Sequence of chain 1.C:
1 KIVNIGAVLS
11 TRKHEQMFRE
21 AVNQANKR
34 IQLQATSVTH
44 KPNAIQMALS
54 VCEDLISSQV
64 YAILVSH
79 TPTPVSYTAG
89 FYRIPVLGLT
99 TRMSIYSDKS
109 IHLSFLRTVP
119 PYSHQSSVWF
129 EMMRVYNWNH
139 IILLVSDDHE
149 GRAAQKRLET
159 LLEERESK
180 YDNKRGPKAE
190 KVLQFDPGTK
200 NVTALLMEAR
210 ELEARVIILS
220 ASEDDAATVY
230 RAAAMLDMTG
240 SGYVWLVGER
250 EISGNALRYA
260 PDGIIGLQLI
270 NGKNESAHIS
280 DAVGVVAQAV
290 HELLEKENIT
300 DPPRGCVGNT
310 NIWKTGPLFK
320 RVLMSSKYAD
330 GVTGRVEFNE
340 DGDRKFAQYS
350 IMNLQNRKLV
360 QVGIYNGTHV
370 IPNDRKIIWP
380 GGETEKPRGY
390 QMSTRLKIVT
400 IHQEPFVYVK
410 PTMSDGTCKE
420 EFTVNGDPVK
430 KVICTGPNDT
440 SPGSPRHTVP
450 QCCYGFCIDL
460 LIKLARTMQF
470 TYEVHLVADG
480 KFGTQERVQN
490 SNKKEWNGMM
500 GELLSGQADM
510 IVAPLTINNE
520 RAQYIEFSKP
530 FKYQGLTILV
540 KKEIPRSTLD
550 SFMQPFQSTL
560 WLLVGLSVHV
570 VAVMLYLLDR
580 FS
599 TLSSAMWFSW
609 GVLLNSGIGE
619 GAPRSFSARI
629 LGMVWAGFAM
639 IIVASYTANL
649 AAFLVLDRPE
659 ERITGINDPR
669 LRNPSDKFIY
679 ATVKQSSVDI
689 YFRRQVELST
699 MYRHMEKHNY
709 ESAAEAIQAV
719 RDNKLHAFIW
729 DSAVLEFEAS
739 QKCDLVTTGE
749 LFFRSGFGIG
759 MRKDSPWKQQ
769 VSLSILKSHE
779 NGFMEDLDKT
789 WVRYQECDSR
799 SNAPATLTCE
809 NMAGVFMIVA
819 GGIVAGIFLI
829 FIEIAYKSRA

Binding-site contacts:
Ligand atom C4 contacts residue ASN200 of chain 1.C at 3.0 Å.
Ligand atom C2 contacts residue ASN200 of chain 1.C at 2.5 Å.
Ligand atom C1 contacts residue ASN200 of chain 1.C at 1.5 Å.
Ligand atom C5 contacts residue ASN200 of chain 1.C at 3.1 Å.
Ligand atom O3 contacts residue ASN200 of chain 1.C at 4.2 Å.
Ligand atom O6 contacts residue ASN200 of chain 1.C at 4.5 Å.
Ligand atom N2 contacts residue ASN200 of chain 1.C at 3.7 Å.
Ligand atom C3 contacts residue ASN200 of chain 1.C at 3.4 Å.
Ligand atom C6 contacts residue ASN200 of chain 1.C at 3.4 Å.
Ligand atom C6 contacts residue THR202 of chain 1.C at 4.1 Å.
Ligand atom O5 contacts residue ASN200 of chain 1.C at 2.4 Å (h-bond).
Ligand atom O4 contacts residue ASN200 of chain 1.C at 4.3 Å.

This protein binds this small molecule.
Small molecule (SMILES): CC(=O)N[C@H]1[C@H](O[C@H]2[C@H](O)[C@@H](NC(C)=O)CO[C@@H]2CO)O[C@H](CO)[C@@H](O)[C@@H]1O